Binding-site contacts:
Ligand atom C18 contacts residue ASN133 of chain 2.C at 3.6 Å.
Ligand atom O29 contacts residue PRO204 of chain 2.C at 3.1 Å (h-bond).
Ligand atom C10 contacts residue NAP1 of chain 2.K at 3.6 Å.
Ligand atom O30 contacts residue MYC1 of chain 2.M at 3.2 Å.
Ligand atom C18 contacts residue ALA129 of chain 2.C at 3.5 Å (hydrophobic).
Ligand atom C3 contacts residue MYC1 of chain 2.M at 3.4 Å.
Ligand atom C19 contacts residue ILE222 of chain 2.C at 3.6 Å (hydrophobic).
Ligand atom C1 contacts residue MYC1 of chain 2.M at 3.4 Å.
Ligand atom O29 contacts residue SER205 of chain 2.C at 3.5 Å.
Ligand atom C2 contacts residue MYC1 of chain 2.M at 3.3 Å.
Ligand atom C4 contacts residue LEU192 of chain 2.C at 3.5 Å (hydrophobic).
Ligand atom O27 contacts residue SER128 of chain 2.C at 2.7 Å (h-bond).
Ligand atom O27 contacts residue MYC1 of chain 2.M at 3.3 Å (h-bond).
Ligand atom O27 contacts residue ALA129 of chain 2.C at 3.2 Å (h-bond).
Ligand atom C9 contacts residue MYC1 of chain 2.M at 3.2 Å.
Ligand atom C17 contacts residue ALA129 of chain 2.C at 3.5 Å (hydrophobic).
Ligand atom O30 contacts residue NAP1 of chain 2.K at 3.5 Å.
Ligand atom O23 contacts residue ALA129 of chain 2.C at 3.5 Å (h-bond).
Ligand atom C6 contacts residue MYC1 of chain 2.M at 3.5 Å.
Ligand atom O27 contacts residue NAP1 of chain 2.K at 3.3 Å.
Ligand atom C6 contacts residue THR208 of chain 2.C at 3.6 Å.
Ligand atom O23 contacts residue ASN133 of chain 2.C at 2.6 Å (h-bond).
Ligand atom C17 contacts residue GLN227 of chain 2.C at 3.5 Å.
Ligand atom O23 contacts residue ILE134 of chain 2.C at 3.2 Å.
Ligand atom O24 contacts residue GLN227 of chain 2.C at 2.6 Å (h-bond).
Ligand atom O12 contacts residue LEU192 of chain 2.C at 3.5 Å.
Ligand atom C16 contacts residue GLN227 of chain 2.C at 3.5 Å.
Ligand atom O29 contacts residue THR208 of chain 2.C at 2.6 Å (h-bond).
Ligand atom O13 contacts residue SER128 of chain 2.C at 3.6 Å (h-bond).
Ligand atom O30 contacts residue MET88 of chain 2.C at 3.5 Å.
Ligand atom O25 contacts residue GLN227 of chain 2.C at 2.7 Å (h-bond).
Ligand atom O13 contacts residue NAP1 of chain 2.K at 3.0 Å.
Ligand atom O29 contacts residue MYC1 of chain 2.M at 3.6 Å.
Ligand atom O27 contacts residue GLY130 of chain 2.C at 3.7 Å.
Ligand atom O24 contacts residue ASN133 of chain 2.C at 3.3 Å (h-bond).
Ligand atom C10 contacts residue MYC1 of chain 2.M at 3.5 Å.
Ligand atom O13 contacts residue MYC1 of chain 2.M at 3.1 Å.
Ligand atom C5 contacts residue LEU192 of chain 2.C at 3.3 Å (hydrophobic).
Ligand atom C9 contacts residue NAP1 of chain 2.K at 3.3 Å.
Ligand atom C10 contacts residue SER128 of chain 2.C at 3.6 Å.

A protein and the small-molecule ligand that binds it are described below.
Small molecule (SMILES): O=c1c(O)c(-c2cc(O)c(O)c(O)c2)oc2cc(O)cc(O)c12

Sequence of chain 2.C:
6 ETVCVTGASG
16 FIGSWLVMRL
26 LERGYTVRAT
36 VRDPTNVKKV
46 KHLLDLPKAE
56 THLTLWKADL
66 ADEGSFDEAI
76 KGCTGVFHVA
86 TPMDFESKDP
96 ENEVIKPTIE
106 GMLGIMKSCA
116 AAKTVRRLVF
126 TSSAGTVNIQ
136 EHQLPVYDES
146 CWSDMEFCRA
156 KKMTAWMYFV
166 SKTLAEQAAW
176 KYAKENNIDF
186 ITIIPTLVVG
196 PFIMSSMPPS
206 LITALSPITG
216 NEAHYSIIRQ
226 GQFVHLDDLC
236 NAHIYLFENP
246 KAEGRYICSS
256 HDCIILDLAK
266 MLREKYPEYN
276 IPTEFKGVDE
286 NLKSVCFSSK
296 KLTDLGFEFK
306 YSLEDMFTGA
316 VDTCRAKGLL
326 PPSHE